Binding-site contacts:
Ligand atom OP2 contacts residue ASP242 of chain 6.A at 3.9 Å.
Ligand atom C2' contacts residue LYS25 of chain 6.C at 3.8 Å.
Ligand atom C5' contacts residue ASP242 of chain 6.A at 4.4 Å.

Sequence of chain 6.C:
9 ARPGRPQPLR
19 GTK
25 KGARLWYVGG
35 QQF

This small molecule binds to this protein.
Small molecule (SMILES): Nc1ccn([C@H]2C[C@H](O)[C@@H](COP(=O)(O)O)O2)c(=O)n1

Sequence of chain 6.A:
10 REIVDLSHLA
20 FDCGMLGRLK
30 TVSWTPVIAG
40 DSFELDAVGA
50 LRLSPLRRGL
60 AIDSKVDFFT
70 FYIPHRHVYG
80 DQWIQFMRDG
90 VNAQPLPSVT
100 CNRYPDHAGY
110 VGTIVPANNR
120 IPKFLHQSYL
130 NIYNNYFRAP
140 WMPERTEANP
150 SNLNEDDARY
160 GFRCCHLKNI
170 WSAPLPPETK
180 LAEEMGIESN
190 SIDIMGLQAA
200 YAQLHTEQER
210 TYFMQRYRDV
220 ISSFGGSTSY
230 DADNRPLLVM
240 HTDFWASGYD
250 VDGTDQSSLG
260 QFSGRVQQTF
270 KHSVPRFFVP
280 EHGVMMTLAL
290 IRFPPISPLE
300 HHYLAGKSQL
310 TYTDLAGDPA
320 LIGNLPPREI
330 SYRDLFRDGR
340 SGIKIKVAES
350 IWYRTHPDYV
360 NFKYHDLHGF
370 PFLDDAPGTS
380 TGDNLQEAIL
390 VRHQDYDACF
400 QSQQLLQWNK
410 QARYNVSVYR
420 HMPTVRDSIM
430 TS